This small molecule binds to this protein.
Small molecule (SMILES): OC[C@H]1O[C@H](O[C@H]2[C@H](O)[C@@H](O)[C@@H](O[C@H]3[C@H](O)[C@@H](O)CO[C@@H]3CO)O[C@@H]2CO)[C@H](O)[C@@H](O)[C@@H]1O

Sequence of chain 1.A:
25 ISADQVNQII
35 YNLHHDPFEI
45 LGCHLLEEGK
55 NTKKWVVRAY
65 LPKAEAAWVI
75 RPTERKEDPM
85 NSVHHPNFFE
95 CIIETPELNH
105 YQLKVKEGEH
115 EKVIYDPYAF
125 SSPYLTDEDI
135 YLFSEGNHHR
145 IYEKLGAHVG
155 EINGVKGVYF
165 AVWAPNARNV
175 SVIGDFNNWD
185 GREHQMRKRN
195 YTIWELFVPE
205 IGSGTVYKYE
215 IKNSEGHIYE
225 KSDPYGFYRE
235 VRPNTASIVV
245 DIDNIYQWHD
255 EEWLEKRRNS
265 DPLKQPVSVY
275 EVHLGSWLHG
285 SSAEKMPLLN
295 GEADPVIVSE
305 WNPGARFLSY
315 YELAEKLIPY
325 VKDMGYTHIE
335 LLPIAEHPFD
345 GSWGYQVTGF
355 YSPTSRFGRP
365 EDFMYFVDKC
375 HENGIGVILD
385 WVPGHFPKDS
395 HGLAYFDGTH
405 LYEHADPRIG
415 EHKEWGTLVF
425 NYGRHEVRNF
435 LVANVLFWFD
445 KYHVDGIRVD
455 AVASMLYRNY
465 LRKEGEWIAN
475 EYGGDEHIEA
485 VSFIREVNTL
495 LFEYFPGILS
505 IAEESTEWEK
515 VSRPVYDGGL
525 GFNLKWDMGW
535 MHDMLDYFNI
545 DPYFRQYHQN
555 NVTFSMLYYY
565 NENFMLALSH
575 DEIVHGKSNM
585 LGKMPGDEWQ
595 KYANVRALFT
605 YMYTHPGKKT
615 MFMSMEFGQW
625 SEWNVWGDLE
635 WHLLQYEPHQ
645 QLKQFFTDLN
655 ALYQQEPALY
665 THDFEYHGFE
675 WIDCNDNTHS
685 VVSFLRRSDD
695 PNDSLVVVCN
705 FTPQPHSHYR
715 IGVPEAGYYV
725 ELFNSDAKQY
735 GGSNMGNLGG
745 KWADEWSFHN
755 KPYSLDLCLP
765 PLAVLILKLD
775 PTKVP

Binding-site contacts:
Ligand atom C3 contacts residue TRP675 of chain 1.A at 4.3 Å (hydrophobic).
Ligand atom C2 contacts residue THR557 of chain 1.A at 3.3 Å.
Ligand atom C6 contacts residue CYS678 of chain 1.A at 3.9 Å (hydrophobic).
Ligand atom C3 contacts residue MET560 of chain 1.A at 3.7 Å (hydrophobic).
Ligand atom O4 contacts residue LEU561 of chain 1.A at 4.0 Å.
Ligand atom O4 contacts residue MET560 of chain 1.A at 4.2 Å.
Ligand atom O6 contacts residue ASN679 of chain 1.A at 3.9 Å.
Ligand atom C1 contacts residue TRP675 of chain 1.A at 4.0 Å (hydrophobic).
Ligand atom C3 contacts residue THR557 of chain 1.A at 3.8 Å.
Ligand atom O3 contacts residue TRP675 of chain 1.A at 4.1 Å.
Ligand atom O2 contacts residue PHE558 of chain 1.A at 3.6 Å.
Ligand atom O2 contacts residue MET560 of chain 1.A at 3.6 Å.
Ligand atom C3 contacts residue LEU561 of chain 1.A at 4.2 Å (hydrophobic).
Ligand atom O3 contacts residue PHE558 of chain 1.A at 4.0 Å.
Ligand atom O3 contacts residue LEU561 of chain 1.A at 4.2 Å.
Ligand atom O3 contacts residue ASN554 of chain 1.A at 4.0 Å.
Ligand atom O2 contacts residue TRP675 of chain 1.A at 3.4 Å (h-bond).
Ligand atom O6 contacts residue CYS678 of chain 1.A at 3.5 Å (h-bond).
Ligand atom C2 contacts residue MET560 of chain 1.A at 4.2 Å (hydrophobic).
Ligand atom O2 contacts residue THR557 of chain 1.A at 3.2 Å (h-bond).
Ligand atom C5 contacts residue LEU561 of chain 1.A at 4.4 Å (hydrophobic).
Ligand atom O3 contacts residue MET560 of chain 1.A at 3.2 Å (h-bond).
Ligand atom O2 contacts residue LEU561 of chain 1.A at 4.0 Å.
Ligand atom C2 contacts residue TRP675 of chain 1.A at 3.3 Å (hydrophobic).
Ligand atom C6 contacts residue ASN679 of chain 1.A at 4.5 Å.
Ligand atom O3 contacts residue THR557 of chain 1.A at 2.4 Å (h-bond).